Sequence of chain 1.S:
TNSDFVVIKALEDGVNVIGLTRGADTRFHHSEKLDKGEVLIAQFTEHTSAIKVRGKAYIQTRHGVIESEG

Sequence of chain 1.T:
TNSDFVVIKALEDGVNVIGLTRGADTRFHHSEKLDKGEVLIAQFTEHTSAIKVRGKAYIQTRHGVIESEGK

Binding-site contacts:
Ligand atom O contacts residue THR23 of chain 1.T at 4.0 Å.
Ligand atom N contacts residue THR28 of chain 1.T at 2.8 Å (h-bond).
Ligand atom C contacts residue SER51 of chain 1.T at 3.6 Å.
Ligand atom OXT contacts residue GLY25 of chain 1.T at 3.8 Å.
Ligand atom CA contacts residue THR23 of chain 1.T at 3.7 Å.
Ligand atom O contacts residue SER51 of chain 1.T at 3.0 Å (h-bond).
Ligand atom OXT contacts residue THR50 of chain 1.S at 2.9 Å (h-bond).
Ligand atom O contacts residue ARG24 of chain 1.T at 3.5 Å.
Ligand atom CH2 contacts residue GLY21 of chain 1.S at 3.5 Å.
Ligand atom O contacts residue GLY25 of chain 1.T at 3.0 Å (h-bond).
Ligand atom CA contacts residue GLY25 of chain 1.T at 3.4 Å.
Ligand atom CG contacts residue SER51 of chain 1.T at 3.9 Å.
Ligand atom CZ2 contacts residue THR50 of chain 1.S at 3.9 Å.
Ligand atom CD1 contacts residue GLN45 of chain 1.S at 3.5 Å.
Ligand atom CB contacts residue SER51 of chain 1.T at 3.4 Å.
Ligand atom CD1 contacts residue SER51 of chain 1.T at 3.5 Å.
Ligand atom CB contacts residue THR23 of chain 1.T at 3.7 Å.
Ligand atom CA contacts residue SER51 of chain 1.T at 4.0 Å.
Ligand atom OXT contacts residue HIS49 of chain 1.S at 3.8 Å.
Ligand atom C contacts residue THR47 of chain 1.S at 3.5 Å.
Ligand atom CH2 contacts residue ILE20 of chain 1.S at 4.0 Å (hydrophobic).
Ligand atom CA contacts residue THR28 of chain 1.T at 3.2 Å.
Ligand atom CZ2 contacts residue ALA44 of chain 1.S at 4.0 Å (hydrophobic).
Ligand atom CZ3 contacts residue GLY21 of chain 1.S at 3.5 Å.
Ligand atom C contacts residue GLY25 of chain 1.T at 3.3 Å.
Ligand atom CD1 contacts residue THR47 of chain 1.S at 3.9 Å.
Ligand atom O contacts residue THR47 of chain 1.S at 3.6 Å (h-bond).
Ligand atom CZ2 contacts residue ILE53 of chain 1.S at 3.8 Å (hydrophobic).
Ligand atom CD1 contacts residue ALA52 of chain 1.T at 4.0 Å (hydrophobic).
Ligand atom NE1 contacts residue GLN45 of chain 1.S at 2.7 Å (h-bond).
Ligand atom N contacts residue THR23 of chain 1.T at 2.8 Å (h-bond).
Ligand atom CD2 contacts residue THR50 of chain 1.S at 4.0 Å.
Ligand atom C contacts residue THR50 of chain 1.S at 4.0 Å.
Ligand atom NE1 contacts residue ALA44 of chain 1.S at 3.9 Å.
Ligand atom OXT contacts residue THR47 of chain 1.S at 2.6 Å (h-bond).
Ligand atom CE3 contacts residue HIS31 of chain 1.S at 4.0 Å.
Ligand atom N contacts residue ASP27 of chain 1.T at 3.1 Å (salt-bridge).
Ligand atom CE2 contacts residue GLN45 of chain 1.S at 3.8 Å.
Ligand atom N contacts residue GLY25 of chain 1.T at 2.8 Å (h-bond).
Ligand atom CB contacts residue THR28 of chain 1.T at 3.5 Å.

A protein and the small-molecule ligand that binds it are described below.
Small molecule (SMILES): N[C@@H](Cc1c[nH]c2ccccc12)C(=O)O